This protein binds this small molecule.
Small molecule (SMILES): CC(=O)N[C@H]1[C@H](O[C@H]2[C@H](O)[C@@H](NC(C)=O)CO[C@@H]2CO)O[C@H](CO)[C@@H](O)[C@@H]1O

Binding-site contacts:
Ligand atom C8 contacts residue ASN118 of chain 1.A at 3.4 Å.
Ligand atom C7 contacts residue ASP4 of chain 1.B at 3.5 Å.
Ligand atom C7 contacts residue ASN118 of chain 1.A at 3.3 Å.
Ligand atom N2 contacts residue ASP4 of chain 1.B at 4.1 Å.
Ligand atom C8 contacts residue ASP4 of chain 1.B at 3.7 Å.
Ligand atom C7 contacts residue TRP168 of chain 1.A at 3.6 Å (hydrophobic).
Ligand atom O7 contacts residue GLU166 of chain 1.A at 3.7 Å.
Ligand atom C2 contacts residue ASN118 of chain 1.A at 2.3 Å.
Ligand atom C1 contacts residue GLU166 of chain 1.A at 4.5 Å.
Ligand atom C8 contacts residue HIS167 of chain 1.A at 4.3 Å.
Ligand atom N2 contacts residue ASN118 of chain 1.A at 2.8 Å (h-bond).
Ligand atom C3 contacts residue ASN118 of chain 1.A at 3.7 Å.
Ligand atom C7 contacts residue GLU166 of chain 1.A at 4.2 Å.
Ligand atom O7 contacts residue ASN118 of chain 1.A at 4.2 Å.
Ligand atom O5 contacts residue ASN118 of chain 1.A at 2.4 Å (h-bond).
Ligand atom C4 contacts residue ASN118 of chain 1.A at 4.2 Å.
Ligand atom O3 contacts residue TRP168 of chain 1.A at 3.6 Å.
Ligand atom N2 contacts residue TRP168 of chain 1.A at 4.0 Å.
Ligand atom C8 contacts residue GLU166 of chain 1.A at 3.8 Å.
Ligand atom O7 contacts residue HIS167 of chain 1.A at 4.0 Å.
Ligand atom N2 contacts residue VAL116 of chain 1.A at 4.4 Å.
Ligand atom C1 contacts residue ASN118 of chain 1.A at 1.4 Å.
Ligand atom O3 contacts residue ASP4 of chain 1.B at 4.1 Å.
Ligand atom O7 contacts residue TRP168 of chain 1.A at 3.6 Å (h-bond).
Ligand atom O7 contacts residue ASP4 of chain 1.B at 3.3 Å (salt-bridge).
Ligand atom O7 contacts residue VAL116 of chain 1.A at 4.0 Å.
Ligand atom C5 contacts residue ASN118 of chain 1.A at 3.7 Å.
Ligand atom O7 contacts residue VAL117 of chain 1.A at 4.2 Å.
Ligand atom C8 contacts residue TRP168 of chain 1.A at 3.9 Å (hydrophobic).

Sequence of chain 1.B:
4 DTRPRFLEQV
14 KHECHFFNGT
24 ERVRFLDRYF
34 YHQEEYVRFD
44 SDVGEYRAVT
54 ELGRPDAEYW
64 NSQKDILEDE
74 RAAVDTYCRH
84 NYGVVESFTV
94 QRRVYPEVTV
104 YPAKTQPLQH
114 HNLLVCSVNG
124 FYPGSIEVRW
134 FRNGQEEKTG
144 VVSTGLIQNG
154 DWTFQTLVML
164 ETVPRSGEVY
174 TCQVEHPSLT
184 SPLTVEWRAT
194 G

Sequence of chain 1.A:
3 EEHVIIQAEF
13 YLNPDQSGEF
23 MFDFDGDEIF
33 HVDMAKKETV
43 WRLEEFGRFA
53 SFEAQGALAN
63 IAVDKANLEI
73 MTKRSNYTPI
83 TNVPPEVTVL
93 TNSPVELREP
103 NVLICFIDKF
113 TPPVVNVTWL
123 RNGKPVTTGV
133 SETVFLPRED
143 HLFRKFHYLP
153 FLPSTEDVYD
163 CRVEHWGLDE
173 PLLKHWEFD